Sequence of chain 1.C:
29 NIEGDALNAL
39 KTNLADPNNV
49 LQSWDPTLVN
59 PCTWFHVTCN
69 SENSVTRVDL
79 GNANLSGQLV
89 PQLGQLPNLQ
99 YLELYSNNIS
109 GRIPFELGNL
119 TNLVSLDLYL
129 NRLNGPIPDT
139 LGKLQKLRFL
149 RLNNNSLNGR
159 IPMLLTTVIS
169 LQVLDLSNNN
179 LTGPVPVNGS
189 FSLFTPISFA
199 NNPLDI

Binding-site contacts:
Ligand atom C6 contacts residue PHE113 of chain 1.C at 4.4 Å (hydrophobic).
Ligand atom C1 contacts residue GLU114 of chain 1.C at 4.4 Å.
Ligand atom C5 contacts residue ASN117 of chain 1.C at 3.7 Å.
Ligand atom C1 contacts residue ASN117 of chain 1.C at 1.4 Å.
Ligand atom C7 contacts residue ASN117 of chain 1.C at 3.9 Å.
Ligand atom O5 contacts residue GLU114 of chain 1.C at 3.9 Å.
Ligand atom C4 contacts residue ASN117 of chain 1.C at 4.2 Å.
Ligand atom C6 contacts residue GLU114 of chain 1.C at 4.0 Å.
Ligand atom O7 contacts residue ASN117 of chain 1.C at 4.4 Å.
Ligand atom C2 contacts residue ASN117 of chain 1.C at 2.5 Å.
Ligand atom N2 contacts residue ASN117 of chain 1.C at 2.9 Å (h-bond).
Ligand atom O6 contacts residue PHE113 of chain 1.C at 4.5 Å.
Ligand atom C3 contacts residue ASN117 of chain 1.C at 3.8 Å.
Ligand atom C5 contacts residue GLU114 of chain 1.C at 4.0 Å.
Ligand atom O5 contacts residue ASN117 of chain 1.C at 2.4 Å (h-bond).

The small molecule below binds the protein below.
Small molecule (SMILES): CC(=O)N[C@@H]1[C@@H](O)[C@H](O)[C@@H](CO)O[C@H]1O